This protein binds this small molecule.
Small molecule (SMILES): CC(=O)N[C@@H]1[C@@H](O)[C@H](O)[C@@H](CO)O[C@H]1O

Binding-site contacts:
Ligand atom C3 contacts residue ASN410 of chain 1.A at 3.8 Å.
Ligand atom O7 contacts residue ASN410 of chain 1.A at 3.0 Å (h-bond).
Ligand atom C7 contacts residue ASN410 of chain 1.A at 3.1 Å.
Ligand atom C2 contacts residue ASN410 of chain 1.A at 2.6 Å.
Ligand atom O7 contacts residue THR372 of chain 1.A at 3.6 Å.
Ligand atom C8 contacts residue ASN410 of chain 1.A at 4.1 Å.
Ligand atom O5 contacts residue ASN410 of chain 1.A at 2.4 Å (h-bond).
Ligand atom O6 contacts residue ASN410 of chain 1.A at 4.2 Å.
Ligand atom C1 contacts residue ASN410 of chain 1.A at 1.5 Å.
Ligand atom C6 contacts residue ASN410 of chain 1.A at 3.4 Å.
Ligand atom C4 contacts residue ASN410 of chain 1.A at 4.1 Å.
Ligand atom C5 contacts residue ASN410 of chain 1.A at 3.4 Å.
Ligand atom N2 contacts residue ASN410 of chain 1.A at 3.2 Å (h-bond).

Sequence of chain 1.A:
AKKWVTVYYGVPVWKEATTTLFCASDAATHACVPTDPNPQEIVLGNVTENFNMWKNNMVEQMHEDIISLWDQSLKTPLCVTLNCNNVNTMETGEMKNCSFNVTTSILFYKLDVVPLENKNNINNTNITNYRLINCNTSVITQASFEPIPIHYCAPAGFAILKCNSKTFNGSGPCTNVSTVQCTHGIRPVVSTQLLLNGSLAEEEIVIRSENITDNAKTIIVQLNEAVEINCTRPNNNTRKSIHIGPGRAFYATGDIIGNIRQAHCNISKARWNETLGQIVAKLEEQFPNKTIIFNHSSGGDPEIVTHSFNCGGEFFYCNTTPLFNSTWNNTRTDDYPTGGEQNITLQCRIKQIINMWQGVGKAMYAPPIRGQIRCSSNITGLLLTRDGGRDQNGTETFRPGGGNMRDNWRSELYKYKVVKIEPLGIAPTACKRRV